Sequence of chain 1.C:
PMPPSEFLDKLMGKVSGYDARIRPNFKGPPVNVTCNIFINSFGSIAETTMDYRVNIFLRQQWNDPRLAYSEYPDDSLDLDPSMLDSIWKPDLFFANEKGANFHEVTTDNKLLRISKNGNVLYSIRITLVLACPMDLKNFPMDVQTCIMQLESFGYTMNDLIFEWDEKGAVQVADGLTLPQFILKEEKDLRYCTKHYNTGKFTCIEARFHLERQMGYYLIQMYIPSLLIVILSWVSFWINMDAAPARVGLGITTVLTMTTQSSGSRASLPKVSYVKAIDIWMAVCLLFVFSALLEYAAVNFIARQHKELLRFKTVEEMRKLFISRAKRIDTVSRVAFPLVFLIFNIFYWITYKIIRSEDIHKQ

Binding-site contacts:
Ligand atom P1 contacts residue VAL413 of chain 1.C at 4.1 Å.
Ligand atom O13 contacts residue VAL413 of chain 1.C at 4.1 Å.
Ligand atom C8B contacts residue LEU316 of chain 1.C at 3.7 Å (hydrophobic).
Ligand atom C4A contacts residue SER320 of chain 1.C at 4.0 Å.
Ligand atom O12 contacts residue VAL413 of chain 1.C at 4.5 Å.
Ligand atom C3B contacts residue VAL421 of chain 1.C at 4.4 Å (hydrophobic).
Ligand atom O11 contacts residue VAL413 of chain 1.C at 3.3 Å.
Ligand atom C6B contacts residue VAL421 of chain 1.C at 4.0 Å (hydrophobic).
Ligand atom C5B contacts residue PHE317 of chain 1.C at 4.4 Å (hydrophobic).
Ligand atom C4A contacts residue LEU323 of chain 1.C at 4.2 Å (hydrophobic).
Ligand atom C6A contacts residue LEU323 of chain 1.C at 4.0 Å (hydrophobic).
Ligand atom C5B contacts residue PHE418 of chain 1.C at 4.3 Å (hydrophobic).
Ligand atom C6B contacts residue PHE317 of chain 1.C at 3.7 Å (hydrophobic).
Ligand atom C8B contacts residue PHE317 of chain 1.C at 4.3 Å (hydrophobic).
Ligand atom C5B contacts residue SER320 of chain 1.C at 4.3 Å.
Ligand atom C2B contacts residue PHE418 of chain 1.C at 3.9 Å (hydrophobic).
Ligand atom C7B contacts residue LEU316 of chain 1.C at 3.8 Å (hydrophobic).
Ligand atom C6A contacts residue SER320 of chain 1.C at 4.0 Å.

The protein below binds the small molecule below.
Small molecule (SMILES): CCCCCCCC(=O)OC[C@H](COP(=O)(O)O[C@@H]1[C@H](O)[C@H](O)[C@@H](OP(=O)(O)O)[C@H](OP(=O)(O)O)[C@H]1O)OC(=O)CCCCCCC